Sequence of chain 1.B:
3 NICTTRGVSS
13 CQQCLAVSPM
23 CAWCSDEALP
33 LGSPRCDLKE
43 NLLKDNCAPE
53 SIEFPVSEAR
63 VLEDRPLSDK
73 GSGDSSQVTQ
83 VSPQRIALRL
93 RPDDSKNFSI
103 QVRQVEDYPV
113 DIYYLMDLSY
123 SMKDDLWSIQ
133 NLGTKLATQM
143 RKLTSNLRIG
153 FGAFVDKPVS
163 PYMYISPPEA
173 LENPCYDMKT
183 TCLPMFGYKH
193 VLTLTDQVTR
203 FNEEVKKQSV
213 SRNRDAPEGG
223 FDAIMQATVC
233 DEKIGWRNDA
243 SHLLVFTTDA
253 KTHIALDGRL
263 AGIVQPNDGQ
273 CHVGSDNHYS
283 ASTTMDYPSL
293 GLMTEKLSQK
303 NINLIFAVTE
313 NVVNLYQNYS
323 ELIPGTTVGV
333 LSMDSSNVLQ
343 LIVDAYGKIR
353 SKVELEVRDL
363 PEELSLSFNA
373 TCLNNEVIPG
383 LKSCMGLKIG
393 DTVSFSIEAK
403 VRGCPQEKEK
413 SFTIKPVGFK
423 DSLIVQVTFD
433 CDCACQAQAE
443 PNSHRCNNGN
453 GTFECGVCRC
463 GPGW

A small-molecule ligand and the protein it binds are described below.
Small molecule (SMILES): CC(=O)N[C@@H]1[C@@H](O)[C@H](O)[C@@H](CO)O[C@H]1O

Binding-site contacts:
Ligand atom C4 contacts residue ASN99 of chain 1.B at 4.1 Å.
Ligand atom C8 contacts residue ASN99 of chain 1.B at 3.2 Å.
Ligand atom C5 contacts residue ASN99 of chain 1.B at 3.6 Å.
Ligand atom C2 contacts residue ASN99 of chain 1.B at 2.4 Å.
Ligand atom O7 contacts residue SER101 of chain 1.B at 3.9 Å.
Ligand atom O7 contacts residue ASN99 of chain 1.B at 3.7 Å.
Ligand atom C8 contacts residue PHE100 of chain 1.B at 4.0 Å (hydrophobic).
Ligand atom C1 contacts residue ASN99 of chain 1.B at 1.4 Å.
Ligand atom O5 contacts residue ASN99 of chain 1.B at 2.4 Å (h-bond).
Ligand atom C8 contacts residue ALA61 of chain 1.B at 4.5 Å (hydrophobic).
Ligand atom N2 contacts residue LYS98 of chain 1.B at 4.1 Å.
Ligand atom C7 contacts residue ASN99 of chain 1.B at 3.3 Å.
Ligand atom C8 contacts residue LYS98 of chain 1.B at 3.9 Å.
Ligand atom C3 contacts residue ASN99 of chain 1.B at 3.7 Å.
Ligand atom C7 contacts residue PHE100 of chain 1.B at 4.0 Å (hydrophobic).
Ligand atom N2 contacts residue ASN99 of chain 1.B at 2.9 Å (h-bond).
Ligand atom O7 contacts residue PHE100 of chain 1.B at 3.6 Å.